A protein and the small-molecule ligand that binds it are described below.
Small molecule (SMILES): Cc1nnc(-c2cnn(C)c2N)n1CCCn1ccnc1

Binding-site contacts:
Ligand atom CAO contacts residue EDO1 of chain 1.E at 3.8 Å.
Ligand atom CAP contacts residue PRO33 of chain 1.A at 3.8 Å (hydrophobic).
Ligand atom CAR contacts residue TRP32 of chain 1.A at 4.1 Å (hydrophobic).
Ligand atom NAT contacts residue TRP32 of chain 1.A at 3.5 Å.
Ligand atom NAH contacts residue VAL43 of chain 1.A at 3.6 Å.
Ligand atom CAK contacts residue VAL43 of chain 1.A at 4.2 Å (hydrophobic).
Ligand atom CAF contacts residue ILE95 of chain 1.A at 3.8 Å (hydrophobic).
Ligand atom CAN contacts residue VAL38 of chain 1.A at 3.6 Å (hydrophobic).
Ligand atom NAL contacts residue PHE88 of chain 1.A at 3.9 Å.
Ligand atom CAS contacts residue TRP32 of chain 1.A at 3.8 Å (hydrophobic).
Ligand atom CAA contacts residue PRO33 of chain 1.A at 3.2 Å (hydrophobic).
Ligand atom NAL contacts residue ASN89 of chain 1.A at 3.1 Å (h-bond).
Ligand atom NAC contacts residue ASN89 of chain 1.A at 3.0 Å (h-bond).
Ligand atom NAL contacts residue ILE95 of chain 1.A at 3.8 Å.
Ligand atom CAA contacts residue VAL38 of chain 1.A at 3.7 Å (hydrophobic).
Ligand atom NAD contacts residue ASN89 of chain 1.A at 3.2 Å (h-bond).
Ligand atom NAD contacts residue TYR46 of chain 1.A at 4.1 Å.
Ligand atom NAI contacts residue VAL43 of chain 1.A at 3.9 Å.
Ligand atom CAB contacts residue ILE95 of chain 1.A at 4.0 Å (hydrophobic).
Ligand atom CAA contacts residue PHE34 of chain 1.A at 3.8 Å (hydrophobic).
Ligand atom NAD contacts residue PHE88 of chain 1.A at 4.0 Å.
Ligand atom CAU contacts residue EDO1 of chain 1.E at 3.8 Å.
Ligand atom CAN contacts residue PRO33 of chain 1.A at 3.2 Å (hydrophobic).
Ligand atom NAQ contacts residue EDO1 of chain 1.E at 3.8 Å.
Ligand atom NAC contacts residue TYR46 of chain 1.A at 4.1 Å.
Ligand atom CAE contacts residue VAL38 of chain 1.A at 4.2 Å (hydrophobic).
Ligand atom NAC contacts residue ILE95 of chain 1.A at 3.9 Å.
Ligand atom CAB contacts residue VAL38 of chain 1.A at 3.6 Å (hydrophobic).
Ligand atom CAK contacts residue ILE95 of chain 1.A at 3.8 Å (hydrophobic).
Ligand atom CAU contacts residue TRP32 of chain 1.A at 3.5 Å (hydrophobic).
Ligand atom CAB contacts residue PRO33 of chain 1.A at 4.1 Å (hydrophobic).
Ligand atom CAO contacts residue PRO33 of chain 1.A at 3.5 Å (hydrophobic).
Ligand atom CAP contacts residue EDO1 of chain 1.E at 2.9 Å.
Ligand atom CAE contacts residue ILE95 of chain 1.A at 3.9 Å (hydrophobic).
Ligand atom CAG contacts residue VAL43 of chain 1.A at 3.9 Å (hydrophobic).
Ligand atom NAM contacts residue PRO33 of chain 1.A at 4.1 Å.
Ligand atom NAM contacts residue VAL38 of chain 1.A at 3.5 Å.
Ligand atom CAO contacts residue ILE95 of chain 1.A at 3.8 Å (hydrophobic).
Ligand atom NAM contacts residue ILE95 of chain 1.A at 4.2 Å.
Ligand atom CAN contacts residue EDO1 of chain 1.E at 3.6 Å.

Sequence of chain 1.A:
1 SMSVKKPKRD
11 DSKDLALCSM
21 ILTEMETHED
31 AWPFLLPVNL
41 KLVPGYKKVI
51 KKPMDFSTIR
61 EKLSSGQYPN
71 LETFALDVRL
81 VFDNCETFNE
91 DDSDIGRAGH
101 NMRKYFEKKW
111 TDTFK